Sequence of chain 1.D:
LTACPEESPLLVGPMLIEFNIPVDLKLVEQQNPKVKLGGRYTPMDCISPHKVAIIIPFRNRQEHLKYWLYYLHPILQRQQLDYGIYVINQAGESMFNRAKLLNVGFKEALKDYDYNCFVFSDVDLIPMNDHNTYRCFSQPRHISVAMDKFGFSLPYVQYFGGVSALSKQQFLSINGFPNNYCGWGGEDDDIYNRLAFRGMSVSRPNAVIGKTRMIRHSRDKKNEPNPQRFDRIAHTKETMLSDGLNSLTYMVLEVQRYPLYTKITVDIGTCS

A protein and the small-molecule ligand that binds it are described below.
Small molecule (SMILES): CC(=O)N[C@@H]1[C@@H](O)[C@@H](O)[C@@H](CO)O[C@H]1O

Binding-site contacts:
Ligand atom C7 contacts residue TYR173 of chain 1.D at 2.8 Å (hydrophobic).
Ligand atom N2 contacts residue TYR173 of chain 1.D at 2.5 Å (h-bond).
Ligand atom O3 contacts residue ARG112 of chain 1.D at 3.2 Å (salt-bridge).
Ligand atom O4 contacts residue GLU201 of chain 1.D at 2.5 Å (salt-bridge).
Ligand atom O6 contacts residue GLU201 of chain 1.D at 2.7 Å (salt-bridge).
Ligand atom N2 contacts residue UDP1 of chain 1.R at 3.3 Å (h-bond).
Ligand atom O4 contacts residue ASP202 of chain 1.D at 3.4 Å.
Ligand atom C3 contacts residue ASP136 of chain 1.D at 3.3 Å.
Ligand atom C2 contacts residue TYR173 of chain 1.D at 3.7 Å (hydrophobic).
Ligand atom C2 contacts residue UDP1 of chain 1.R at 3.2 Å.
Ligand atom C2 contacts residue BGC1 of chain 1.O at 3.0 Å.
Ligand atom C8 contacts residue LEU139 of chain 1.D at 3.6 Å (hydrophobic).
Ligand atom C3 contacts residue UDP1 of chain 1.R at 3.4 Å.
Ligand atom O3 contacts residue ASP136 of chain 1.D at 3.0 Å (salt-bridge).
Ligand atom C4 contacts residue ARG112 of chain 1.D at 3.7 Å.
Ligand atom O7 contacts residue MET161 of chain 1.D at 2.8 Å.
Ligand atom O7 contacts residue TYR173 of chain 1.D at 2.5 Å (h-bond).
Ligand atom C8 contacts residue ASP136 of chain 1.D at 2.6 Å.
Ligand atom N2 contacts residue GLY176 of chain 1.D at 3.8 Å.
Ligand atom O4 contacts residue BGC1 of chain 1.O at 3.7 Å.
Ligand atom C6 contacts residue GLU201 of chain 1.D at 3.5 Å.
Ligand atom C8 contacts residue GLY176 of chain 1.D at 3.5 Å.
Ligand atom C6 contacts residue BGC1 of chain 1.O at 3.8 Å.
Ligand atom O6 contacts residue GLY199 of chain 1.D at 3.0 Å (h-bond).
Ligand atom C6 contacts residue TRP198 of chain 1.D at 3.2 Å (hydrophobic).
Ligand atom C5 contacts residue TRP198 of chain 1.D at 3.4 Å (hydrophobic).
Ligand atom O5 contacts residue UDP1 of chain 1.R at 3.3 Å (h-bond).
Ligand atom C4 contacts residue GLU201 of chain 1.D at 3.3 Å.
Ligand atom O5 contacts residue BGC1 of chain 1.O at 3.0 Å (h-bond).
Ligand atom N2 contacts residue BGC1 of chain 1.O at 3.6 Å.
Ligand atom C1 contacts residue BGC1 of chain 1.O at 2.6 Å.
Ligand atom C8 contacts residue UDP1 of chain 1.R at 2.5 Å.
Ligand atom O3 contacts residue GLY175 of chain 1.D at 3.6 Å.
Ligand atom C1 contacts residue UDP1 of chain 1.R at 3.0 Å.
Ligand atom C7 contacts residue GLY176 of chain 1.D at 3.6 Å.
Ligand atom C3 contacts residue GLY176 of chain 1.D at 3.8 Å.
Ligand atom O5 contacts residue TRP198 of chain 1.D at 3.1 Å (h-bond).
Ligand atom C6 contacts residue GLY199 of chain 1.D at 3.2 Å.
Ligand atom C7 contacts residue UDP1 of chain 1.R at 3.1 Å.
Ligand atom O3 contacts residue GLY176 of chain 1.D at 2.6 Å (h-bond).